Binding-site contacts:
Ligand atom C1 contacts residue ASN282 of chain 1.B at 1.4 Å.
Ligand atom O3 contacts residue ASN282 of chain 1.B at 2.2 Å (h-bond).
Ligand atom O5 contacts residue ASN282 of chain 1.B at 2.4 Å (h-bond).
Ligand atom N2 contacts residue GLU281 of chain 1.B at 4.2 Å.
Ligand atom C2 contacts residue ASN282 of chain 1.B at 2.5 Å.
Ligand atom N2 contacts residue ASN282 of chain 1.B at 3.6 Å.
Ligand atom C3 contacts residue ASN282 of chain 1.B at 3.2 Å.
Ligand atom C7 contacts residue GLU281 of chain 1.B at 3.9 Å.
Ligand atom C4 contacts residue ASN282 of chain 1.B at 4.2 Å.
Ligand atom O3 contacts residue ASN280 of chain 1.B at 4.5 Å.
Ligand atom C5 contacts residue ASN282 of chain 1.B at 3.7 Å.
Ligand atom C2 contacts residue GLU281 of chain 1.B at 4.1 Å.
Ligand atom O7 contacts residue GLU281 of chain 1.B at 3.5 Å.

Sequence of chain 1.B:
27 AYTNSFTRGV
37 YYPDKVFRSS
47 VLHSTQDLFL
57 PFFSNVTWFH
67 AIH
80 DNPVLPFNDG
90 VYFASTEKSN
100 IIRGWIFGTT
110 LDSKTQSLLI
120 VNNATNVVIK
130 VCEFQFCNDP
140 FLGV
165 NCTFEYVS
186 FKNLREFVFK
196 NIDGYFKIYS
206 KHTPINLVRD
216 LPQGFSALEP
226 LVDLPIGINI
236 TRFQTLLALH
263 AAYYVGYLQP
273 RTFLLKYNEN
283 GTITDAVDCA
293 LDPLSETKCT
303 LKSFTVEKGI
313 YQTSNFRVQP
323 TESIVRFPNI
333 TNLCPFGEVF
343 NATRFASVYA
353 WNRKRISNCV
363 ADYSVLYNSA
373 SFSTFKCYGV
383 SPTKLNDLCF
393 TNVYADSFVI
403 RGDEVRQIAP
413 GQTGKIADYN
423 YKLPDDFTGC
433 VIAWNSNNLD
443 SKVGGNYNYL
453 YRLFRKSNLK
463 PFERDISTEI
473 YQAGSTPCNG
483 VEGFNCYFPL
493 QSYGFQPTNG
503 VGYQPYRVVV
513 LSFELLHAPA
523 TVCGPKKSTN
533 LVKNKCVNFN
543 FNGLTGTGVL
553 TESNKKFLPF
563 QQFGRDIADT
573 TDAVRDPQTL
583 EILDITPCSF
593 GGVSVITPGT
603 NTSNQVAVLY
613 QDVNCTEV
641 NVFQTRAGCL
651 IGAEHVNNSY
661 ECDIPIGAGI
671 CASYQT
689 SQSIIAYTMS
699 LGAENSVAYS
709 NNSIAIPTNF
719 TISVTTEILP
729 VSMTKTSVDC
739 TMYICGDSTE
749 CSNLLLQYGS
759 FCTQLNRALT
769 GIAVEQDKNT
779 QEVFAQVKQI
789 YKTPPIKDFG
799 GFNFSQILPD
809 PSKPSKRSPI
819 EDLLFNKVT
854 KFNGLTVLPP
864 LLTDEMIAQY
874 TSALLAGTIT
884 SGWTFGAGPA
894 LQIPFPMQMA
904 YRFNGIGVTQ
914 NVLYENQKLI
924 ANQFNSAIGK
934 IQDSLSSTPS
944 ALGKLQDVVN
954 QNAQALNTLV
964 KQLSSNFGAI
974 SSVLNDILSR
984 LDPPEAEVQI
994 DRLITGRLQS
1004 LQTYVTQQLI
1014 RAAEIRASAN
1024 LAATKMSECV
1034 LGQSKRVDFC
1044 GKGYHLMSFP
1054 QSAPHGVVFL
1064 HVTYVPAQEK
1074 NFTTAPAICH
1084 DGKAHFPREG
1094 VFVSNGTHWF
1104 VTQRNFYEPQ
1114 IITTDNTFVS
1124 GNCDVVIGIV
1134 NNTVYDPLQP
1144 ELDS

This small molecule binds to this protein.
Small molecule (SMILES): CC(=O)N[C@@H]1[C@@H](O)[C@H](O)[C@@H](CO)O[C@H]1O